A small-molecule ligand and the protein it binds are described below.
Small molecule (SMILES): Nc1ccc(-c2csc(COc3ccccc3)n2)cc1CCC(=O)O

Sequence of chain 1.B:
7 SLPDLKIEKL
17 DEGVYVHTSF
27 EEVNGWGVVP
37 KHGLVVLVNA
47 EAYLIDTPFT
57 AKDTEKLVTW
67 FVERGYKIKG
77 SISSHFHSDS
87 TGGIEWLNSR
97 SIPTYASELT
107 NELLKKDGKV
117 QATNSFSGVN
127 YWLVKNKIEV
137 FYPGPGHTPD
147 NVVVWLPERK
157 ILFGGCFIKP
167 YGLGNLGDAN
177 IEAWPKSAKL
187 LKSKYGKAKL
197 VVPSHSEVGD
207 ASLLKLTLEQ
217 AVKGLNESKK

Binding-site contacts:
Ligand atom CAW contacts residue ZN1 of chain 1.H at 2.5 Å.
Ligand atom SAJ contacts residue GLU203 of chain 1.D at 3.2 Å.
Ligand atom CAW contacts residue ASP85 of chain 1.B at 3.5 Å.
Ligand atom CAV contacts residue ZN1 of chain 1.H at 3.3 Å.
Ligand atom OAY contacts residue ZN1 of chain 1.I at 2.9 Å.
Ligand atom OAX contacts residue HIS81 of chain 1.B at 3.0 Å (h-bond).
Ligand atom CAN contacts residue ASN171 of chain 1.B at 3.5 Å.
Ligand atom CAW contacts residue HIS143 of chain 1.B at 3.5 Å.
Ligand atom OAX contacts residue ASP85 of chain 1.B at 2.9 Å (salt-bridge).
Ligand atom NAT contacts residue HIS143 of chain 1.B at 2.8 Å.
Ligand atom CAQ contacts residue HIS143 of chain 1.B at 3.4 Å.
Ligand atom CAC contacts residue GLY168 of chain 1.B at 2.7 Å.
Ligand atom CAP contacts residue HIS143 of chain 1.B at 3.2 Å.
Ligand atom NAT contacts residue ASN171 of chain 1.B at 2.8 Å (h-bond).
Ligand atom OAX contacts residue ZN1 of chain 1.H at 2.8 Å.
Ligand atom CAW contacts residue ZN1 of chain 1.I at 2.6 Å.
Ligand atom CAF contacts residue SER202 of chain 1.B at 3.4 Å.
Ligand atom CAF contacts residue PRO166 of chain 1.B at 3.3 Å (hydrophobic).
Ligand atom CAO contacts residue ASN171 of chain 1.B at 2.6 Å.
Ligand atom CAB contacts residue GLY168 of chain 1.B at 3.0 Å.
Ligand atom NAT contacts residue ZN1 of chain 1.I at 3.4 Å.
Ligand atom CAK contacts residue TRP32 of chain 1.B at 3.4 Å (hydrophobic).
Ligand atom CAR contacts residue ASN171 of chain 1.B at 3.5 Å.
Ligand atom CAD contacts residue GLY168 of chain 1.B at 3.3 Å.
Ligand atom CAQ contacts residue ASN171 of chain 1.B at 3.0 Å.
Ligand atom CAV contacts residue ASP85 of chain 1.B at 3.5 Å.
Ligand atom NAT contacts residue HIS83 of chain 1.B at 3.4 Å (h-bond).
Ligand atom OAY contacts residue HIS143 of chain 1.B at 3.1 Å.
Ligand atom CAW contacts residue HIS83 of chain 1.B at 3.4 Å.
Ligand atom OAX contacts residue HIS83 of chain 1.B at 2.5 Å (h-bond).
Ligand atom OAX contacts residue HIS143 of chain 1.B at 3.2 Å (h-bond).
Ligand atom OAX contacts residue ZN1 of chain 1.I at 1.6 Å.
Ligand atom CAH contacts residue GLU203 of chain 1.D at 3.5 Å.
Ligand atom SAJ contacts residue TRP32 of chain 1.B at 3.5 Å.
Ligand atom CAA contacts residue PRO166 of chain 1.B at 3.5 Å (hydrophobic).
Ligand atom OAY contacts residue ZN1 of chain 1.H at 2.6 Å.
Ligand atom CAP contacts residue ASN171 of chain 1.B at 2.9 Å.
Ligand atom CAA contacts residue TYR167 of chain 1.B at 2.9 Å (hydrophobic).
Ligand atom CAB contacts residue TYR167 of chain 1.B at 2.9 Å (hydrophobic).
Ligand atom CAO contacts residue GLY170 of chain 1.B at 3.5 Å.

Sequence of chain 1.D:
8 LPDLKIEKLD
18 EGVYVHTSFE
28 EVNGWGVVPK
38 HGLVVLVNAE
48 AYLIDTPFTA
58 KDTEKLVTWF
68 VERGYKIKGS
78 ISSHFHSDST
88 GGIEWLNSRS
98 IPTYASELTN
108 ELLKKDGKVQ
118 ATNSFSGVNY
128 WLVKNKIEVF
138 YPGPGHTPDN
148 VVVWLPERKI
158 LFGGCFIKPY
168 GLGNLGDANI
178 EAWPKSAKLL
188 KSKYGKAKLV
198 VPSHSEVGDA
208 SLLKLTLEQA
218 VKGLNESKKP